Binding-site contacts:
Ligand atom O2 contacts residue TRP138 of chain 1.E at 2.8 Å (h-bond).
Ligand atom O15 contacts residue ARG172 of chain 1.E at 3.0 Å (salt-bridge).
Ligand atom O1 contacts residue HIS31 of chain 1.E at 3.9 Å.
Ligand atom O6 contacts residue ASN28 of chain 1.E at 2.4 Å (h-bond).
Ligand atom C2 contacts residue ASN28 of chain 1.E at 3.2 Å.
Ligand atom S13 contacts residue ARG172 of chain 1.E at 3.3 Å (salt-bridge).
Ligand atom C3 contacts residue ASP6 of chain 1.E at 3.2 Å.
Ligand atom O14 contacts residue ARG30 of chain 1.E at 3.0 Å (salt-bridge).
Ligand atom C1 contacts residue ASP6 of chain 1.E at 3.7 Å.
Ligand atom O1 contacts residue THR26 of chain 1.E at 3.1 Å (h-bond).
Ligand atom O7 contacts residue ALA170 of chain 1.E at 3.3 Å (h-bond).
Ligand atom C12 contacts residue HIS31 of chain 1.E at 3.7 Å.
Ligand atom O8 contacts residue LYS89 of chain 1.E at 2.7 Å (salt-bridge).
Ligand atom C3 contacts residue ASN28 of chain 1.E at 3.6 Å.
Ligand atom O6 contacts residue PHE135 of chain 1.E at 3.7 Å.
Ligand atom C5 contacts residue SER133 of chain 1.E at 3.5 Å.
Ligand atom C5 contacts residue THR113 of chain 1.E at 3.3 Å.
Ligand atom C12 contacts residue ASP6 of chain 1.E at 3.0 Å.
Ligand atom O1 contacts residue ASP6 of chain 1.E at 2.5 Å (salt-bridge).
Ligand atom O7 contacts residue THR189 of chain 1.E at 3.8 Å.
Ligand atom O8 contacts residue SER133 of chain 1.E at 2.7 Å (h-bond).
Ligand atom O14 contacts residue ASN28 of chain 1.E at 2.9 Å (h-bond).
Ligand atom S13 contacts residue ARG30 of chain 1.E at 3.5 Å (salt-bridge).
Ligand atom C12 contacts residue ASN28 of chain 1.E at 3.6 Å.
Ligand atom O1 contacts residue ASN28 of chain 1.E at 3.7 Å.
Ligand atom S13 contacts residue ASN28 of chain 1.E at 3.9 Å.
Ligand atom C1 contacts residue LYS89 of chain 1.E at 2.5 Å.
Ligand atom C5 contacts residue LYS89 of chain 1.E at 2.2 Å.
Ligand atom C2 contacts residue PHE135 of chain 1.E at 3.7 Å (hydrophobic).
Ligand atom O1 contacts residue LYS89 of chain 1.E at 3.0 Å (salt-bridge).
Ligand atom O2 contacts residue ARG172 of chain 1.E at 2.6 Å (salt-bridge).
Ligand atom O1 contacts residue THR27 of chain 1.E at 3.8 Å.
Ligand atom O6 contacts residue PHE211 of chain 1.D at 3.7 Å.
Ligand atom C1 contacts residue ASN28 of chain 1.E at 3.4 Å.
Ligand atom O7 contacts residue ASP6 of chain 1.E at 2.5 Å (salt-bridge).
Ligand atom O7 contacts residue ALA169 of chain 1.E at 3.5 Å.
Ligand atom O14 contacts residue HIS31 of chain 1.E at 3.8 Å.
Ligand atom O15 contacts residue ARG30 of chain 1.E at 3.1 Å (salt-bridge).
Ligand atom C4 contacts residue LYS89 of chain 1.E at 1.3 Å.
Ligand atom O8 contacts residue ASN111 of chain 1.E at 3.0 Å (h-bond).

Sequence of chain 1.E:
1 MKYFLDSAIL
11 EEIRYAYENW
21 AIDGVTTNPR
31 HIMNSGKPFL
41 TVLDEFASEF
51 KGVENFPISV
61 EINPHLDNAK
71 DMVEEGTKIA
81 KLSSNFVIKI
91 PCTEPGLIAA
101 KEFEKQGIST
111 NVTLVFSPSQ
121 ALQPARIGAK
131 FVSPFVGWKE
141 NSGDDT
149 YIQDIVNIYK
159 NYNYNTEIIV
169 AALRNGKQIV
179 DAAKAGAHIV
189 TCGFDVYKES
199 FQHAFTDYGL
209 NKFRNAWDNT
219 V

Sequence of chain 1.D:
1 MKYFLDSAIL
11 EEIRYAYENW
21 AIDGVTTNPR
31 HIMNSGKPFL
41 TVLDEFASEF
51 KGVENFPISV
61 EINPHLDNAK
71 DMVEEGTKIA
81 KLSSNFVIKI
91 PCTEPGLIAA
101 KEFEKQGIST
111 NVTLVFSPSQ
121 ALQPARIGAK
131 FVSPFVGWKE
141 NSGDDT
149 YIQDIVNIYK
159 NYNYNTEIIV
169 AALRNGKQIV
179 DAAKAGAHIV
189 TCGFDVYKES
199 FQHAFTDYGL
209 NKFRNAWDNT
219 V

A small-molecule ligand and the protein it binds are described below.
Small molecule (SMILES): O=S(=O)(O)C[C@H](O)[C@@H](O)[C@@H](O)CCO